Sequence of chain 1.C:
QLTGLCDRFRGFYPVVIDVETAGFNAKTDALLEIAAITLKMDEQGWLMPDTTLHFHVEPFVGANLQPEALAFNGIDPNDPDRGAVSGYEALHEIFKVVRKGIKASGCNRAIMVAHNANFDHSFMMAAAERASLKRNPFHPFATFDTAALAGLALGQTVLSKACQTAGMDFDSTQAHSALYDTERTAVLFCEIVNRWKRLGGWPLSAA

Binding-site contacts:
Ligand atom C6 contacts residue PHE49 of chain 1.C at 3.4 Å (hydrophobic).
Ligand atom O3' contacts residue MG1 of chain 1.R at 2.5 Å.
Ligand atom N1 contacts residue PHE49 of chain 1.C at 3.2 Å.
Ligand atom OP1 contacts residue MG1 of chain 1.R at 2.5 Å.
Ligand atom O5' contacts residue ASN141 of chain 1.C at 3.4 Å (h-bond).
Ligand atom OP1 contacts residue CO1 of chain 1.M at 2.2 Å.
Ligand atom C7 contacts residue PHE97 of chain 1.C at 3.0 Å (hydrophobic).
Ligand atom OP1 contacts residue HIS140 of chain 1.C at 3.2 Å (h-bond).
Ligand atom OP1 contacts residue GLU45 of chain 1.C at 3.5 Å (salt-bridge).
Ligand atom C2' contacts residue PHE144 of chain 1.C at 3.4 Å (hydrophobic).
Ligand atom C6 contacts residue PHE166 of chain 1.D at 3.4 Å (hydrophobic).
Ligand atom C6 contacts residue PHE49 of chain 1.C at 3.5 Å (hydrophobic).
Ligand atom O4' contacts residue ASN141 of chain 1.C at 3.3 Å (h-bond).
Ligand atom O2 contacts residue ALA94 of chain 1.C at 3.3 Å.
Ligand atom O3' contacts residue ASN98 of chain 1.C at 3.1 Å (h-bond).
Ligand atom O5' contacts residue HIS140 of chain 1.C at 3.6 Å.
Ligand atom C2' contacts residue THR46 of chain 1.C at 3.5 Å.
Ligand atom OP1 contacts residue LEU184 of chain 1.C at 3.1 Å (h-bond).
Ligand atom N3 contacts residue PHE49 of chain 1.C at 3.2 Å.
Ligand atom O4 contacts residue PHE97 of chain 1.C at 3.4 Å.
Ligand atom N1 contacts residue PHE49 of chain 1.C at 3.4 Å.
Ligand atom C5 contacts residue PHE97 of chain 1.C at 3.3 Å (hydrophobic).
Ligand atom C8 contacts residue PHE144 of chain 1.C at 3.5 Å (hydrophobic).
Ligand atom OP1 contacts residue VAL183 of chain 1.C at 3.4 Å.
Ligand atom C6 contacts residue PHE97 of chain 1.C at 3.4 Å (hydrophobic).
Ligand atom C5' contacts residue VAL183 of chain 1.C at 3.5 Å (hydrophobic).
Ligand atom C4 contacts residue PHE97 of chain 1.C at 3.5 Å (hydrophobic).
Ligand atom C5 contacts residue PHE166 of chain 1.D at 3.5 Å (hydrophobic).
Ligand atom OP1 contacts residue ASP206 of chain 1.C at 3.2 Å (salt-bridge).
Ligand atom OP1 contacts residue HIS164 of chain 1.D at 3.2 Å (h-bond).
Ligand atom OP2 contacts residue HIS201 of chain 1.C at 3.2 Å.
Ligand atom P contacts residue CO1 of chain 1.M at 3.5 Å.
Ligand atom O3' contacts residue GLU45 of chain 1.C at 2.8 Å (salt-bridge).
Ligand atom C8 contacts residue PHE166 of chain 1.D at 3.5 Å (hydrophobic).
Ligand atom P contacts residue MG1 of chain 1.R at 3.1 Å.
Ligand atom OP1 contacts residue HIS201 of chain 1.C at 3.3 Å (h-bond).
Ligand atom C2 contacts residue PHE49 of chain 1.C at 3.2 Å (hydrophobic).
Ligand atom O3' contacts residue THR46 of chain 1.C at 3.1 Å (h-bond).
Ligand atom O4' contacts residue PHE144 of chain 1.C at 3.4 Å.
Ligand atom N7 contacts residue PHE166 of chain 1.D at 3.3 Å.

Sequence of chain 1.D:
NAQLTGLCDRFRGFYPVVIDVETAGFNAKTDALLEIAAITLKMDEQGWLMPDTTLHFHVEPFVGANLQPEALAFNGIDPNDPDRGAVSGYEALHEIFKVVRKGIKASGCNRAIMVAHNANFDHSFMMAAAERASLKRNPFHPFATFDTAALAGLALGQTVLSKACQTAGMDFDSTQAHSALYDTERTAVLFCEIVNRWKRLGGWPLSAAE

This protein binds this small molecule.
Small molecule (SMILES): Cc1cn([C@H]2C[C@H](O)[C@@H](CO[P](=O)(O)O[C@H]3C[C@H](n4cnc5c(N)ncnc54)O[C@@H]3CO[P](=O)(O)O[C@H]3C[C@H](n4cnc5c(N)ncnc54)O[C@@H]3COP(=O)=O)O2)c(=O)[nH]c1=O